A protein and the small-molecule ligand that binds it are described below.
Small molecule (SMILES): CC(=O)N[C@@H]1[C@@H](O)[C@H](O)[C@@H](CO)O[C@H]1O

Sequence of chain 1.A:
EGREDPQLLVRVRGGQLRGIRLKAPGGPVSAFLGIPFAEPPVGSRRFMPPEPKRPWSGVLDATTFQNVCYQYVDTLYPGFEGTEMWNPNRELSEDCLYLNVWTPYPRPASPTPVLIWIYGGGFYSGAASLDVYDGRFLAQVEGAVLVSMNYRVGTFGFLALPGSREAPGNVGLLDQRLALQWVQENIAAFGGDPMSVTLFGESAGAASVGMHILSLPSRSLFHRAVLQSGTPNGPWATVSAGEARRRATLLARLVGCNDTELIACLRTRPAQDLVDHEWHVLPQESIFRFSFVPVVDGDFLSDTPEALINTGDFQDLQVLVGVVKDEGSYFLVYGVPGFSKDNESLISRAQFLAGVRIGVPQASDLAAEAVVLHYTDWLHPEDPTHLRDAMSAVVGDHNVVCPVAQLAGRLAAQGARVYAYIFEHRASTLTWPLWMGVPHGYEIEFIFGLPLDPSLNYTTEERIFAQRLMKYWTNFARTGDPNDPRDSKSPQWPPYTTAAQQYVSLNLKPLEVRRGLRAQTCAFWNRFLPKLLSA

Binding-site contacts:
Ligand atom N2 contacts residue ASN464 of chain 1.A at 3.4 Å (h-bond).
Ligand atom C1 contacts residue SER462 of chain 1.A at 4.4 Å.
Ligand atom C2 contacts residue ASN464 of chain 1.A at 2.8 Å.
Ligand atom O5 contacts residue ASN464 of chain 1.A at 2.4 Å (h-bond).
Ligand atom C7 contacts residue ASN464 of chain 1.A at 4.2 Å.
Ligand atom O7 contacts residue LEU463 of chain 1.A at 4.4 Å.
Ligand atom C3 contacts residue ASN464 of chain 1.A at 4.0 Å.
Ligand atom C2 contacts residue SER462 of chain 1.A at 4.4 Å.
Ligand atom O7 contacts residue ASN464 of chain 1.A at 4.1 Å.
Ligand atom C4 contacts residue ASN464 of chain 1.A at 4.2 Å.
Ligand atom C1 contacts residue ASN464 of chain 1.A at 1.4 Å.
Ligand atom N2 contacts residue SER462 of chain 1.A at 3.4 Å (h-bond).
Ligand atom C5 contacts residue ASN464 of chain 1.A at 3.4 Å.
Ligand atom C8 contacts residue SER462 of chain 1.A at 4.2 Å.
Ligand atom C7 contacts residue SER462 of chain 1.A at 4.0 Å.
Ligand atom C6 contacts residue ASN464 of chain 1.A at 3.5 Å.